Binding-site contacts:
Ligand atom CAO contacts residue CYS188 of chain 1.B at 3.7 Å (hydrophobic).
Ligand atom CBB contacts residue NAP1 of chain 1.H at 3.3 Å.
Ligand atom OAL contacts residue PHE191 of chain 1.B at 4.1 Å.
Ligand atom CAV contacts residue PHE117 of chain 1.B at 3.8 Å (hydrophobic).
Ligand atom CAV contacts residue NAP1 of chain 1.H at 3.5 Å.
Ligand atom CAP contacts residue MET233 of chain 1.B at 3.4 Å (hydrophobic).
Ligand atom CAX contacts residue NAP1 of chain 1.H at 3.4 Å.
Ligand atom CAM contacts residue PHE117 of chain 1.B at 3.8 Å (hydrophobic).
Ligand atom CBA contacts residue NAP1 of chain 1.H at 3.6 Å.
Ligand atom SAW contacts residue NAP1 of chain 1.H at 3.3 Å (h-bond).
Ligand atom CAO contacts residue PHE117 of chain 1.B at 3.7 Å (hydrophobic).
Ligand atom CAN contacts residue CYS188 of chain 1.B at 3.9 Å (hydrophobic).
Ligand atom NAY contacts residue PHE117 of chain 1.B at 3.5 Å.
Ligand atom CBC contacts residue NAP1 of chain 1.H at 3.1 Å.
Ligand atom CAP contacts residue PRO230 of chain 1.B at 3.9 Å (hydrophobic).
Ligand atom CAN contacts residue PHE117 of chain 1.B at 3.6 Å (hydrophobic).
Ligand atom SAW contacts residue PHE117 of chain 1.B at 3.9 Å.
Ligand atom CAK contacts residue PHE191 of chain 1.B at 4.0 Å (hydrophobic).
Ligand atom CAR contacts residue TRP241 of chain 1.B at 4.1 Å (hydrophobic).
Ligand atom CBA contacts residue PHE117 of chain 1.B at 3.8 Å (hydrophobic).
Ligand atom CBB contacts residue TYR194 of chain 1.B at 3.2 Å (hydrophobic).
Ligand atom SBD contacts residue VAL226 of chain 1.B at 3.8 Å.
Ligand atom CAX contacts residue PHE117 of chain 1.B at 3.5 Å (hydrophobic).
Ligand atom NAZ contacts residue PHE117 of chain 1.B at 3.6 Å.
Ligand atom CBB contacts residue PHE117 of chain 1.B at 3.8 Å (hydrophobic).
Ligand atom NAZ contacts residue TYR194 of chain 1.B at 3.4 Å (h-bond).
Ligand atom CAU contacts residue NAP1 of chain 1.H at 3.2 Å.
Ligand atom CAO contacts residue TRP241 of chain 1.B at 3.8 Å (hydrophobic).
Ligand atom CBC contacts residue PHE117 of chain 1.B at 4.1 Å (hydrophobic).
Ligand atom NAY contacts residue NAP1 of chain 1.H at 2.8 Å (h-bond).
Ligand atom CAX contacts residue SER115 of chain 1.B at 4.0 Å.
Ligand atom NAY contacts residue SER115 of chain 1.B at 3.1 Å (h-bond).
Ligand atom CAQ contacts residue PRO230 of chain 1.B at 4.0 Å (hydrophobic).
Ligand atom CBA contacts residue TYR194 of chain 1.B at 3.6 Å (hydrophobic).
Ligand atom CAU contacts residue PHE117 of chain 1.B at 4.0 Å (hydrophobic).
Ligand atom SBD contacts residue NAP1 of chain 1.H at 3.3 Å (h-bond).
Ligand atom CAQ contacts residue MET233 of chain 1.B at 4.1 Å (hydrophobic).
Ligand atom CAT contacts residue NAP1 of chain 1.H at 3.3 Å.
Ligand atom CBB contacts residue ASP181 of chain 1.B at 3.7 Å.
Ligand atom NAZ contacts residue NAP1 of chain 1.H at 3.0 Å (h-bond).

Sequence of chain 1.B:
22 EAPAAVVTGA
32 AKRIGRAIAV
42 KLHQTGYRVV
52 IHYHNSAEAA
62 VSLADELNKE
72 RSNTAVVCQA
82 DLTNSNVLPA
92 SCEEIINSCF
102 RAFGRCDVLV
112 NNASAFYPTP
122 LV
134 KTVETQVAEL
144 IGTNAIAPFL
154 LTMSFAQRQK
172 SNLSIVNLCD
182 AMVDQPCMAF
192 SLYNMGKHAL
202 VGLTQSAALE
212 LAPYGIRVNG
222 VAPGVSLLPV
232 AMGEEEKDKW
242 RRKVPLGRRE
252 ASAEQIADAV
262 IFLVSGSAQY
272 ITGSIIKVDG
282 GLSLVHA

The protein below binds the small molecule below.
Small molecule (SMILES): COC(=O)C1CCN(C(=O)c2ccc(CSc3ccc4nc(N)sc4c3)cc2)CC1